Sequence of chain 1.C:
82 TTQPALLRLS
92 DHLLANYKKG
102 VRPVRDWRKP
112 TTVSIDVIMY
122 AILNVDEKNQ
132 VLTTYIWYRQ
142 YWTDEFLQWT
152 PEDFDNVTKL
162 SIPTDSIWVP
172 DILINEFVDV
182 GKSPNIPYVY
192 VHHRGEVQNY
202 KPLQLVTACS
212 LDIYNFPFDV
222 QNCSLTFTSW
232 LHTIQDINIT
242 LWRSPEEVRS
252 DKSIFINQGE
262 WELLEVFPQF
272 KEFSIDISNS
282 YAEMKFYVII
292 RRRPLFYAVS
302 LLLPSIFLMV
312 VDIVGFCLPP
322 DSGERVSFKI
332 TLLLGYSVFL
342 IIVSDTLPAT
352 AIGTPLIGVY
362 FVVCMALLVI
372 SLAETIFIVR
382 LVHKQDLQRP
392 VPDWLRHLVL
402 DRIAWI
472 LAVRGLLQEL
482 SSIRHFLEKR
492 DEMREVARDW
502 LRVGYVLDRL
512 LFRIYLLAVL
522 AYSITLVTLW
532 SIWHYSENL

Sequence of chain 1.B:
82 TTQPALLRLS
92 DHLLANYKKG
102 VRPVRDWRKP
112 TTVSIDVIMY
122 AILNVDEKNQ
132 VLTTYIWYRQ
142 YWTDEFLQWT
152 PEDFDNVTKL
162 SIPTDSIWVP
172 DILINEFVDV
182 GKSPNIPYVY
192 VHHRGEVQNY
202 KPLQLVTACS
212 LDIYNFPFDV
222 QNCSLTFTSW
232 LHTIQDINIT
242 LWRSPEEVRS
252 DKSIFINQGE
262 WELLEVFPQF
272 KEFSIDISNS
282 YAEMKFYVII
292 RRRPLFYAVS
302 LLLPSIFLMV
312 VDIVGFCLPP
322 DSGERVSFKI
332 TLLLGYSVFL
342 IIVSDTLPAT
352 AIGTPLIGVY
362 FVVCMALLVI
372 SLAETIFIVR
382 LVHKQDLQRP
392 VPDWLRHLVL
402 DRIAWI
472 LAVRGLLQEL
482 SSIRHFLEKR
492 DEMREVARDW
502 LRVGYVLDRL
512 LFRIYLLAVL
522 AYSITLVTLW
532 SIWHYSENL

Binding-site contacts:
Ligand atom C3 contacts residue TYR139 of chain 1.B at 3.6 Å (hydrophobic).
Ligand atom C15 contacts residue SER230 of chain 1.C at 3.3 Å.
Ligand atom C9 contacts residue TYR282 of chain 1.C at 4.2 Å (hydrophobic).
Ligand atom C16 contacts residue TRP231 of chain 1.C at 3.5 Å (hydrophobic).
Ligand atom C12 contacts residue TRP138 of chain 1.B at 3.8 Å (hydrophobic).
Ligand atom C3 contacts residue TRP138 of chain 1.B at 3.9 Å (hydrophobic).
Ligand atom C15 contacts residue TYR282 of chain 1.C at 3.6 Å (hydrophobic).
Ligand atom C15 contacts residue THR229 of chain 1.C at 4.2 Å.
Ligand atom C14 contacts residue TYR282 of chain 1.C at 3.9 Å (hydrophobic).
Ligand atom C17 contacts residue ASN176 of chain 1.C at 4.2 Å.
Ligand atom C18 contacts residue TRP231 of chain 1.C at 3.5 Å (hydrophobic).
Ligand atom N4 contacts residue TRP231 of chain 1.C at 3.0 Å (h-bond).
Ligand atom C1 contacts residue TYR201 of chain 1.B at 4.2 Å (hydrophobic).
Ligand atom C5 contacts residue ILE119 of chain 1.B at 3.7 Å (hydrophobic).
Ligand atom C5 contacts residue ASP117 of chain 1.B at 3.8 Å.
Ligand atom N3 contacts residue TYR201 of chain 1.B at 4.2 Å.
Ligand atom C9 contacts residue ILE276 of chain 1.C at 3.6 Å (hydrophobic).
Ligand atom C18 contacts residue TYR282 of chain 1.C at 4.0 Å (hydrophobic).
Ligand atom N1 contacts residue ASP277 of chain 1.C at 3.9 Å.
Ligand atom N1 contacts residue ARG140 of chain 1.B at 3.4 Å (salt-bridge).
Ligand atom O1 contacts residue TRP138 of chain 1.B at 3.1 Å.
Ligand atom C4 contacts residue TYR139 of chain 1.B at 3.9 Å (hydrophobic).
Ligand atom C1 contacts residue TRP138 of chain 1.B at 3.7 Å (hydrophobic).
Ligand atom C16 contacts residue SER230 of chain 1.C at 4.1 Å.
Ligand atom C14 contacts residue PHE274 of chain 1.C at 3.9 Å (hydrophobic).
Ligand atom C13 contacts residue PHE274 of chain 1.C at 3.9 Å (hydrophobic).
Ligand atom C10 contacts residue TYR282 of chain 1.C at 3.7 Å (hydrophobic).
Ligand atom C4 contacts residue ILE119 of chain 1.B at 3.8 Å (hydrophobic).
Ligand atom C5 contacts residue ARG140 of chain 1.B at 3.9 Å.
Ligand atom C7 contacts residue ILE276 of chain 1.C at 4.2 Å (hydrophobic).
Ligand atom C10 contacts residue TYR201 of chain 1.B at 4.1 Å (hydrophobic).
Ligand atom C6 contacts residue ARG140 of chain 1.B at 3.7 Å.
Ligand atom C17 contacts residue THR229 of chain 1.C at 4.3 Å.
Ligand atom N2 contacts residue ASP277 of chain 1.C at 3.3 Å (salt-bridge).
Ligand atom C17 contacts residue TRP231 of chain 1.C at 4.2 Å (hydrophobic).
Ligand atom N4 contacts residue SER230 of chain 1.C at 3.7 Å.
Ligand atom C4 contacts residue ARG140 of chain 1.B at 4.0 Å.
Ligand atom N2 contacts residue ARG140 of chain 1.B at 4.0 Å.
Ligand atom C12 contacts residue PHE274 of chain 1.C at 4.1 Å (hydrophobic).
Ligand atom C15 contacts residue TRP231 of chain 1.C at 4.0 Å (hydrophobic).

A small-molecule ligand and the protein it binds are described below.
Small molecule (SMILES): O=C1c2cccc3[nH]nc(c23)CCN1[C@H]1CC2CCN(CC2)C1